Sequence of chain 1.A:
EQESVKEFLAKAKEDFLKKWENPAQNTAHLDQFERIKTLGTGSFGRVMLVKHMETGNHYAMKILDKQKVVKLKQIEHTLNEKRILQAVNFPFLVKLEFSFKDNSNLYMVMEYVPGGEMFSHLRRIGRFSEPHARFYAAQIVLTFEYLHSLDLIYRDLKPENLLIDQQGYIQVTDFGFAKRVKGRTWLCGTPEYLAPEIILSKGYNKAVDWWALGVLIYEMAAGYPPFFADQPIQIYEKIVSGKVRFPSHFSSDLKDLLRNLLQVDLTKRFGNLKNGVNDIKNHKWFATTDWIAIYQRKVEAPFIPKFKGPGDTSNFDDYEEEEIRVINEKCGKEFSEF

Binding-site contacts:
Ligand atom O92 contacts residue LYS72 of chain 1.A at 3.1 Å (salt-bridge).
Ligand atom C56 contacts residue ASP184 of chain 1.A at 3.3 Å.
Ligand atom C12 contacts residue ALA70 of chain 1.A at 3.6 Å (hydrophobic).
Ligand atom C37 contacts residue ASP184 of chain 1.A at 3.6 Å.
Ligand atom C12 contacts residue GLU121 of chain 1.A at 3.2 Å.
Ligand atom C14 contacts residue LEU173 of chain 1.A at 3.4 Å (hydrophobic).
Ligand atom O62 contacts residue PHE54 of chain 1.A at 3.0 Å (h-bond).
Ligand atom O22 contacts residue THR183 of chain 1.A at 2.8 Å (h-bond).
Ligand atom F96 contacts residue PHE54 of chain 1.A at 3.3 Å.
Ligand atom C72 contacts residue GLU91 of chain 1.A at 3.2 Å.
Ligand atom C12 contacts residue LEU173 of chain 1.A at 3.5 Å (hydrophobic).
Ligand atom C34 contacts residue GLU170 of chain 1.A at 3.1 Å.
Ligand atom C35 contacts residue ASP184 of chain 1.A at 3.5 Å.
Ligand atom C34 contacts residue ASN171 of chain 1.A at 3.5 Å.
Ligand atom O22 contacts residue ASP184 of chain 1.A at 3.6 Å.
Ligand atom O92 contacts residue GLU91 of chain 1.A at 2.5 Å (salt-bridge).
Ligand atom O43 contacts residue GLY50 of chain 1.A at 3.1 Å.
Ligand atom C61 contacts residue LEU74 of chain 1.A at 3.5 Å (hydrophobic).
Ligand atom C13 contacts residue LEU173 of chain 1.A at 3.2 Å (hydrophobic).
Ligand atom C73 contacts residue GLU91 of chain 1.A at 3.1 Å.
Ligand atom O43 contacts residue VAL57 of chain 1.A at 3.2 Å.
Ligand atom N41 contacts residue ASP184 of chain 1.A at 3.0 Å (salt-bridge).
Ligand atom C32 contacts residue GLU170 of chain 1.A at 3.2 Å.
Ligand atom C42 contacts residue VAL57 of chain 1.A at 3.4 Å (hydrophobic).
Ligand atom O95 contacts residue PHE54 of chain 1.A at 3.5 Å.
Ligand atom O43 contacts residue THR51 of chain 1.A at 3.2 Å (h-bond).
Ligand atom C98 contacts residue GLN84 of chain 1.A at 3.1 Å.
Ligand atom N33 contacts residue ASP184 of chain 1.A at 2.7 Å (salt-bridge).
Ligand atom C32 contacts residue ASP184 of chain 1.A at 3.5 Å.
Ligand atom O62 contacts residue LEU74 of chain 1.A at 3.2 Å.
Ligand atom F96 contacts residue SER53 of chain 1.A at 3.4 Å.
Ligand atom N33 contacts residue GLU170 of chain 1.A at 2.9 Å (salt-bridge).
Ligand atom C52 contacts residue GLY52 of chain 1.A at 3.5 Å.
Ligand atom N11 contacts residue VAL123 of chain 1.A at 3.1 Å (h-bond).
Ligand atom C76 contacts residue PHE54 of chain 1.A at 3.5 Å (hydrophobic).
Ligand atom C31 contacts residue ASP184 of chain 1.A at 3.3 Å.
Ligand atom C34 contacts residue ASP184 of chain 1.A at 3.5 Å.
Ligand atom C73 contacts residue GLY186 of chain 1.A at 3.4 Å.
Ligand atom C32 contacts residue THR183 of chain 1.A at 3.6 Å.
Ligand atom N33 contacts residue ASN171 of chain 1.A at 2.9 Å (h-bond).

The protein below binds the small molecule below.
Small molecule (SMILES): COc1ccc(O)c(C(=O)c2ccc(C(=O)N[C@@H]3CCCNC[C@H]3NC(=O)c3ccncc3)cc2)c1F